Binding-site contacts:
Ligand atom O5 contacts residue ASN75 of chain 8.C at 2.1 Å (h-bond).
Ligand atom C7 contacts residue MET126 of chain 8.C at 3.8 Å (hydrophobic).
Ligand atom O6 contacts residue ASN75 of chain 8.C at 3.8 Å.
Ligand atom O7 contacts residue MET126 of chain 8.C at 3.1 Å.
Ligand atom C4 contacts residue ASN75 of chain 8.C at 4.0 Å.
Ligand atom N2 contacts residue ASN75 of chain 8.C at 3.0 Å (h-bond).
Ligand atom C4 contacts residue NAG1 of chain 8.T at 2.9 Å.
Ligand atom C8 contacts residue PHE98 of chain 8.C at 3.6 Å (hydrophobic).
Ligand atom C6 contacts residue NAG1 of chain 8.T at 3.4 Å.
Ligand atom C2 contacts residue ASN75 of chain 8.C at 2.6 Å.
Ligand atom C3 contacts residue ASN75 of chain 8.C at 3.5 Å.
Ligand atom C2 contacts residue NAG1 of chain 8.T at 4.1 Å.
Ligand atom C1 contacts residue ASN75 of chain 8.C at 1.3 Å.
Ligand atom C6 contacts residue ASN75 of chain 8.C at 3.8 Å.
Ligand atom C7 contacts residue ASN75 of chain 8.C at 2.8 Å.
Ligand atom O3 contacts residue NAG1 of chain 8.T at 2.4 Å (h-bond).
Ligand atom O5 contacts residue THR48 of chain 8.D at 4.0 Å.
Ligand atom O4 contacts residue NAG1 of chain 8.T at 1.6 Å.
Ligand atom O6 contacts residue CYS45 of chain 8.D at 3.4 Å (h-bond).
Ligand atom O7 contacts residue ASN75 of chain 8.C at 3.2 Å (h-bond).
Ligand atom O6 contacts residue THR48 of chain 8.D at 4.0 Å.
Ligand atom C8 contacts residue MET126 of chain 8.C at 3.7 Å (hydrophobic).
Ligand atom C6 contacts residue THR48 of chain 8.D at 4.4 Å.
Ligand atom C8 contacts residue ASN75 of chain 8.C at 3.0 Å.
Ligand atom O6 contacts residue GLU46 of chain 8.D at 3.8 Å.
Ligand atom C6 contacts residue CYS45 of chain 8.D at 4.4 Å (hydrophobic).
Ligand atom C3 contacts residue NAG1 of chain 8.T at 3.3 Å.
Ligand atom C5 contacts residue ASN75 of chain 8.C at 3.2 Å.
Ligand atom O6 contacts residue NAG1 of chain 8.T at 4.1 Å.
Ligand atom C5 contacts residue NAG1 of chain 8.T at 3.7 Å.

Sequence of chain 8.C:
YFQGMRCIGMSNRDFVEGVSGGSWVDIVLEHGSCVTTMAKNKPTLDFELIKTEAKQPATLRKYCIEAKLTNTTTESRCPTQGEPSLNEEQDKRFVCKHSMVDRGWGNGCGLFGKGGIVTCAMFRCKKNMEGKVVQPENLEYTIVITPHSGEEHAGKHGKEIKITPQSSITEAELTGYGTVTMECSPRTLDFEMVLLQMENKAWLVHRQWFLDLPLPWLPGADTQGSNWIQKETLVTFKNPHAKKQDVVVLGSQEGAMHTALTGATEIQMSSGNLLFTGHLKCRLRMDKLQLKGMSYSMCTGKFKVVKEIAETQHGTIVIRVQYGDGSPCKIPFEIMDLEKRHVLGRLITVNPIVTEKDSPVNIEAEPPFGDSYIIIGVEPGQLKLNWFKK

This protein binds this small molecule.
Small molecule (SMILES): CC(=O)N[C@@H]1[C@@H](O)[C@H](O)[C@@H](CO)O[C@H]1O

Sequence of chain 8.D:
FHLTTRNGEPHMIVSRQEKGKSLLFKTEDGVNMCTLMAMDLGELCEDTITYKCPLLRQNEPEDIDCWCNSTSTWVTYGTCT